Binding-site contacts:
Ligand atom C7 contacts residue LEU62 of chain 50.E at 3.8 Å (hydrophobic).
Ligand atom O8 contacts residue THR276 of chain 50.E at 4.0 Å.
Ligand atom O1A contacts residue THR276 of chain 50.E at 2.6 Å (h-bond).
Ligand atom C10 contacts residue GLN278 of chain 50.E at 4.0 Å.
Ligand atom O1B contacts residue LYS68 of chain 50.E at 3.1 Å.
Ligand atom C6 contacts residue ASN272 of chain 50.E at 3.7 Å.
Ligand atom C11 contacts residue THR276 of chain 50.E at 3.4 Å.
Ligand atom C11 contacts residue PHE65 of chain 50.E at 3.7 Å (hydrophobic).
Ligand atom O1B contacts residue THR276 of chain 50.E at 3.4 Å (h-bond).
Ligand atom C8 contacts residue GLN278 of chain 50.E at 3.7 Å.
Ligand atom C11 contacts residue PHE270 of chain 50.E at 3.9 Å (hydrophobic).
Ligand atom C9 contacts residue GLN278 of chain 50.E at 3.3 Å.
Ligand atom N5 contacts residue ASN272 of chain 50.E at 3.2 Å (h-bond).
Ligand atom O8 contacts residue LYS68 of chain 50.E at 3.3 Å.
Ligand atom C9 contacts residue LYS68 of chain 50.E at 3.8 Å.
Ligand atom C10 contacts residue LEU62 of chain 50.E at 3.1 Å (hydrophobic).
Ligand atom O9 contacts residue LYS68 of chain 50.E at 2.9 Å (salt-bridge).
Ligand atom C9 contacts residue LEU67 of chain 50.E at 4.0 Å (hydrophobic).
Ligand atom C7 contacts residue GLN278 of chain 50.E at 3.9 Å.
Ligand atom C11 contacts residue ASN272 of chain 50.E at 3.5 Å.
Ligand atom C1 contacts residue LYS68 of chain 50.E at 3.8 Å.
Ligand atom O9 contacts residue GLN278 of chain 50.E at 4.0 Å.
Ligand atom O1A contacts residue LYS68 of chain 50.E at 3.8 Å.
Ligand atom O7 contacts residue LEU62 of chain 50.E at 3.3 Å.
Ligand atom C11 contacts residue HIS138 of chain 50.D at 3.5 Å.
Ligand atom C1 contacts residue THR276 of chain 50.E at 3.3 Å.
Ligand atom O8 contacts residue GLN278 of chain 50.E at 3.5 Å (h-bond).
Ligand atom O8 contacts residue ASN272 of chain 50.E at 3.5 Å (h-bond).
Ligand atom C6 contacts residue LYS68 of chain 50.E at 4.0 Å.
Ligand atom C11 contacts residue GLN278 of chain 50.E at 3.5 Å.
Ligand atom N5 contacts residue GLN278 of chain 50.E at 3.7 Å.
Ligand atom C11 contacts residue PHE75 of chain 50.A at 3.5 Å (hydrophobic).
Ligand atom O10 contacts residue PHE75 of chain 50.A at 3.9 Å.
Ligand atom O1A contacts residue ASN272 of chain 50.E at 3.6 Å.
Ligand atom N5 contacts residue LEU62 of chain 50.E at 3.9 Å.
Ligand atom O1B contacts residue SER274 of chain 50.E at 3.3 Å (h-bond).
Ligand atom O9 contacts residue LEU67 of chain 50.E at 3.1 Å.
Ligand atom C10 contacts residue ASN272 of chain 50.E at 3.9 Å.
Ligand atom O10 contacts residue LEU62 of chain 50.E at 2.8 Å.
Ligand atom C11 contacts residue LEU62 of chain 50.E at 3.5 Å (hydrophobic).

Sequence of chain 50.D:
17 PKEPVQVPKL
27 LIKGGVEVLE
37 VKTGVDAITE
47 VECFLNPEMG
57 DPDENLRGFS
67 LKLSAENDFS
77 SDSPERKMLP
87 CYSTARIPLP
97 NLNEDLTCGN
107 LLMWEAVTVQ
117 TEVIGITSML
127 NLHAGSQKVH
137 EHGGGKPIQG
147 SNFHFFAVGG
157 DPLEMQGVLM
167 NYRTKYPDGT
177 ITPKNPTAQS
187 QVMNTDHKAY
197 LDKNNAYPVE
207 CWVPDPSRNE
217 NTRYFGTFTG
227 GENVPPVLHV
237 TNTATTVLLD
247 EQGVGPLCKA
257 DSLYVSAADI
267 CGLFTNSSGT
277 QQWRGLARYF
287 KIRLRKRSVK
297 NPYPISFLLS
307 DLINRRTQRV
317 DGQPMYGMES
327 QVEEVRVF

Sequence of chain 50.A:
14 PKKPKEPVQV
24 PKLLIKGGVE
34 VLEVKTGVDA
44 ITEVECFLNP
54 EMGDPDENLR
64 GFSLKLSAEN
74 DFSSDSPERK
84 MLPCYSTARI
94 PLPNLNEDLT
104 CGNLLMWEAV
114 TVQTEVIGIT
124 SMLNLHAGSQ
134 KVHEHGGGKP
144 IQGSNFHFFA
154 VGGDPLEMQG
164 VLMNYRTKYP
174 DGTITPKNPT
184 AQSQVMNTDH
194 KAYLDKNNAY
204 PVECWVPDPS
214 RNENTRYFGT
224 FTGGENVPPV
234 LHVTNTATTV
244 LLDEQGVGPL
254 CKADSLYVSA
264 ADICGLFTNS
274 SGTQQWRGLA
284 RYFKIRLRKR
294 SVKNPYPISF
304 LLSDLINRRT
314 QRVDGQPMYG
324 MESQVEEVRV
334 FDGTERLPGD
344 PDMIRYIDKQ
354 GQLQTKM

Sequence of chain 50.E:
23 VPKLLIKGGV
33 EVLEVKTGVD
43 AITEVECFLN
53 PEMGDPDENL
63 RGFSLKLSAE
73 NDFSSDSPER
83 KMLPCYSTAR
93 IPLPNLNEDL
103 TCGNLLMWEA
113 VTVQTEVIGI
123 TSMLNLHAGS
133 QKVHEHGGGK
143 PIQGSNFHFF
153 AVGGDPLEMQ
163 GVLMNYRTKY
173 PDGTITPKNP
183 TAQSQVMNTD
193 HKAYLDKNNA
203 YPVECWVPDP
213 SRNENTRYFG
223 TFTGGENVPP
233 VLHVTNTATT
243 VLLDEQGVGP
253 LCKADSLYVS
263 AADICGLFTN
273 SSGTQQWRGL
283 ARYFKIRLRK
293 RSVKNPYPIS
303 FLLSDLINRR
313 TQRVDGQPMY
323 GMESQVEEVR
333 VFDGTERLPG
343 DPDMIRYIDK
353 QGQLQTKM

A protein and the small-molecule ligand that binds it are described below.
Small molecule (SMILES): CC(=O)N[C@H]1[C@H]([C@H](O)[C@H](O)CO)O[C@@](O[C@H](CO)[C@@H](O)[C@@H]2O[C@@H](C(=O)O)C[C@H](O)[C@H]2NC(C)=O)(C(=O)O)C[C@@H]1O